Sequence of chain 1.B:
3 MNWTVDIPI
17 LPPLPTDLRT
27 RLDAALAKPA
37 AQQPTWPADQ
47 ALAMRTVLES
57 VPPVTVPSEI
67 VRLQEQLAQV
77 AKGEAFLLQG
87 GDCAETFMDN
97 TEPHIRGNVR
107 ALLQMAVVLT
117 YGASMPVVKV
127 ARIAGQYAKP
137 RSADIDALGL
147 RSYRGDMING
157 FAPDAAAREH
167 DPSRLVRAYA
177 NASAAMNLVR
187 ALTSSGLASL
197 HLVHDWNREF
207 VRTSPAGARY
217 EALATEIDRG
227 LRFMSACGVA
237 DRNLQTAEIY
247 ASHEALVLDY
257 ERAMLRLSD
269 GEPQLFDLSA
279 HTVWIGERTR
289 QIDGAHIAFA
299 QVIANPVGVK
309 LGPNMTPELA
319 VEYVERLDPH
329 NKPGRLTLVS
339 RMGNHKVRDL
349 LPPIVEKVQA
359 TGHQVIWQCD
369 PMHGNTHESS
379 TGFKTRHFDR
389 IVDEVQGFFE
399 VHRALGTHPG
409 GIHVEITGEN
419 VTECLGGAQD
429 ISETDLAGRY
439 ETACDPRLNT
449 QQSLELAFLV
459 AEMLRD

Binding-site contacts:
Ligand atom CZ contacts residue PRO18 of chain 1.B at 3.8 Å (hydrophobic).
Ligand atom CG contacts residue ARG25 of chain 1.B at 3.8 Å.
Ligand atom C contacts residue GLU55 of chain 1.B at 3.8 Å.
Ligand atom OH contacts residue LEU263 of chain 1.B at 4.3 Å.
Ligand atom OH contacts residue PRO18 of chain 1.B at 3.1 Å (h-bond).
Ligand atom CE1 contacts residue LEU20 of chain 1.B at 3.5 Å (hydrophobic).
Ligand atom CB contacts residue ARG25 of chain 1.B at 3.4 Å.
Ligand atom N contacts residue ARG258 of chain 1.B at 3.4 Å (salt-bridge).
Ligand atom C contacts residue LEU28 of chain 1.B at 4.2 Å (hydrophobic).
Ligand atom CA contacts residue GLU55 of chain 1.B at 3.6 Å.
Ligand atom CB contacts residue LEU28 of chain 1.B at 3.4 Å (hydrophobic).
Ligand atom O contacts residue ARG258 of chain 1.B at 2.5 Å (salt-bridge).
Ligand atom CD1 contacts residue SO41 of chain 1.J at 3.3 Å.
Ligand atom CE2 contacts residue LEU273 of chain 1.B at 4.3 Å (hydrophobic).
Ligand atom CD1 contacts residue LEU20 of chain 1.B at 3.5 Å (hydrophobic).
Ligand atom CG contacts residue LEU20 of chain 1.B at 3.9 Å (hydrophobic).
Ligand atom CE1 contacts residue SO41 of chain 1.J at 3.8 Å.
Ligand atom CZ contacts residue LEU20 of chain 1.B at 3.4 Å (hydrophobic).
Ligand atom OXT contacts residue ARG258 of chain 1.B at 3.6 Å.
Ligand atom CA contacts residue ARG258 of chain 1.B at 3.3 Å.
Ligand atom CA contacts residue ARG25 of chain 1.B at 4.3 Å.
Ligand atom CD2 contacts residue LEU261 of chain 1.B at 3.8 Å (hydrophobic).
Ligand atom CE2 contacts residue LEU263 of chain 1.B at 4.3 Å (hydrophobic).
Ligand atom CE2 contacts residue LEU261 of chain 1.B at 3.8 Å (hydrophobic).
Ligand atom CB contacts residue LEU20 of chain 1.B at 4.0 Å (hydrophobic).
Ligand atom CA contacts residue LEU28 of chain 1.B at 4.2 Å (hydrophobic).
Ligand atom C contacts residue ARG25 of chain 1.B at 4.2 Å.
Ligand atom CE1 contacts residue PRO18 of chain 1.B at 3.6 Å (hydrophobic).
Ligand atom CD1 contacts residue ARG25 of chain 1.B at 3.3 Å.
Ligand atom O contacts residue GLU55 of chain 1.B at 4.0 Å.
Ligand atom CD2 contacts residue LEU20 of chain 1.B at 4.0 Å (hydrophobic).
Ligand atom CE2 contacts residue LEU20 of chain 1.B at 3.6 Å (hydrophobic).
Ligand atom CD2 contacts residue LEU273 of chain 1.B at 4.2 Å (hydrophobic).
Ligand atom O contacts residue ARG51 of chain 1.B at 3.7 Å.
Ligand atom OXT contacts residue ARG25 of chain 1.B at 3.1 Å (salt-bridge).
Ligand atom CE2 contacts residue ARG262 of chain 1.B at 4.3 Å.
Ligand atom C contacts residue ARG258 of chain 1.B at 3.7 Å.
Ligand atom OXT contacts residue LEU28 of chain 1.B at 4.0 Å.
Ligand atom N contacts residue GLU55 of chain 1.B at 2.4 Å (salt-bridge).
Ligand atom OH contacts residue LEU20 of chain 1.B at 3.8 Å.

This protein binds this small molecule.
Small molecule (SMILES): N[C@H](Cc1ccc(O)cc1)C(=O)O